Binding-site contacts:
Ligand atom N3 contacts residue ASP202 of chain 1.X at 4.2 Å.
Ligand atom O3' contacts residue DA1 of chain 1.DD at 1.6 Å.
Ligand atom C4 contacts residue PRO204 of chain 1.X at 3.8 Å (hydrophobic).
Ligand atom C4 contacts residue VAL203 of chain 1.X at 4.1 Å (hydrophobic).
Ligand atom C5' contacts residue PRO204 of chain 1.X at 4.5 Å (hydrophobic).
Ligand atom N3 contacts residue PRO204 of chain 1.X at 4.0 Å.
Ligand atom C2' contacts residue DA1 of chain 1.DD at 2.9 Å.
Ligand atom N4 contacts residue ASP202 of chain 1.X at 2.4 Å (salt-bridge).
Ligand atom C5 contacts residue PRO204 of chain 1.X at 3.6 Å (hydrophobic).
Ligand atom O2 contacts residue DA1 of chain 1.DD at 3.4 Å (h-bond).
Ligand atom C5 contacts residue ASP202 of chain 1.X at 3.1 Å.
Ligand atom C6 contacts residue PRO204 of chain 1.X at 3.9 Å (hydrophobic).
Ligand atom N4 contacts residue PRO204 of chain 1.X at 4.2 Å.
Ligand atom N4 contacts residue VAL203 of chain 1.X at 3.4 Å (h-bond).
Ligand atom N1 contacts residue PRO204 of chain 1.X at 4.2 Å.
Ligand atom C1' contacts residue DA1 of chain 1.DD at 3.9 Å.
Ligand atom C5 contacts residue VAL203 of chain 1.X at 3.8 Å (hydrophobic).
Ligand atom C4 contacts residue ASP202 of chain 1.X at 3.0 Å.
Ligand atom C4' contacts residue DA1 of chain 1.DD at 4.0 Å.
Ligand atom C3' contacts residue DA1 of chain 1.DD at 2.6 Å.
Ligand atom C2' contacts residue PRO204 of chain 1.X at 4.0 Å (hydrophobic).
Ligand atom C2 contacts residue PRO204 of chain 1.X at 4.3 Å (hydrophobic).
Ligand atom C6 contacts residue ASP202 of chain 1.X at 4.3 Å.
Ligand atom C2 contacts residue DA1 of chain 1.DD at 4.2 Å.

Sequence of chain 1.X:
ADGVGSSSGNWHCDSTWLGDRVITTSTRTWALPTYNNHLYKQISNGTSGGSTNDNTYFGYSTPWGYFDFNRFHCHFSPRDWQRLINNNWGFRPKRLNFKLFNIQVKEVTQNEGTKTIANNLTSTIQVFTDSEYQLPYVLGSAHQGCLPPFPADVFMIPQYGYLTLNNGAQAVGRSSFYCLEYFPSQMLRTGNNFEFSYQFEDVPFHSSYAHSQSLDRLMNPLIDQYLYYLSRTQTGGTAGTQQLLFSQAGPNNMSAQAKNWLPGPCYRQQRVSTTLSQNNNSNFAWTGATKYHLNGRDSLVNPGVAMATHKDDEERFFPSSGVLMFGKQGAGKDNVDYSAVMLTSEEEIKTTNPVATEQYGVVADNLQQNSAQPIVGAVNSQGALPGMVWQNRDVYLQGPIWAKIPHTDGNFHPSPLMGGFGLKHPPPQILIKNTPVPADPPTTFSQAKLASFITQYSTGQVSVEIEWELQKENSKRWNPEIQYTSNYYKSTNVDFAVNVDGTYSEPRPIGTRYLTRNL

The protein below binds the small molecule below.
Small molecule (SMILES): Nc1ccn([C@H]2C[C@H](O)[C@@H](COP(=O)(O)O)O2)c(=O)n1